Sequence of chain 1.C:
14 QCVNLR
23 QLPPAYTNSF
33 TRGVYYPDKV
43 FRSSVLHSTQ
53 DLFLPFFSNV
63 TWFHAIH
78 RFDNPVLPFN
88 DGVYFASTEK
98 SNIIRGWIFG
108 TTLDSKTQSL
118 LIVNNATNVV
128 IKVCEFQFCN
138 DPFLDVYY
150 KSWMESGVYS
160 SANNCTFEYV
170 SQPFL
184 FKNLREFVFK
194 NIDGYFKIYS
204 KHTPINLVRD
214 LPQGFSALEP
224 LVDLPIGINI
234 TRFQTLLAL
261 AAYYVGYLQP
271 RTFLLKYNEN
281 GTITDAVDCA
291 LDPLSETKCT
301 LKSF

The small molecule below binds the protein below.
Small molecule (SMILES): CC(=O)N[C@@H]1[C@@H](O)[C@H](O)[C@@H](CO)O[C@H]1O

Binding-site contacts:
Ligand atom C1 contacts residue GLU132 of chain 1.C at 4.2 Å.
Ligand atom O6 contacts residue THR165 of chain 1.C at 4.2 Å.
Ligand atom N2 contacts residue ASN163 of chain 1.C at 2.9 Å (h-bond).
Ligand atom C1 contacts residue GLN115 of chain 1.C at 3.7 Å.
Ligand atom O5 contacts residue GLU132 of chain 1.C at 4.2 Å.
Ligand atom O6 contacts residue GLN115 of chain 1.C at 3.9 Å.
Ligand atom O5 contacts residue ASN163 of chain 1.C at 2.4 Å (h-bond).
Ligand atom O5 contacts residue GLN115 of chain 1.C at 3.1 Å (h-bond).
Ligand atom C6 contacts residue GLN115 of chain 1.C at 4.3 Å.
Ligand atom C2 contacts residue GLU132 of chain 1.C at 4.3 Å.
Ligand atom C5 contacts residue ASN163 of chain 1.C at 3.7 Å.
Ligand atom C7 contacts residue ASN163 of chain 1.C at 3.6 Å.
Ligand atom C1 contacts residue ASN163 of chain 1.C at 1.5 Å.
Ligand atom C4 contacts residue ASN163 of chain 1.C at 4.3 Å.
Ligand atom C2 contacts residue ASN163 of chain 1.C at 2.5 Å.
Ligand atom C3 contacts residue ASN163 of chain 1.C at 3.8 Å.
Ligand atom C5 contacts residue GLN115 of chain 1.C at 4.2 Å.
Ligand atom O7 contacts residue ASN163 of chain 1.C at 3.9 Å.
Ligand atom C8 contacts residue ASN163 of chain 1.C at 4.2 Å.
Ligand atom O7 contacts residue GLU132 of chain 1.C at 4.3 Å.